Binding-site contacts:
Ligand atom C7 contacts residue VAL85 of chain 1.B at 4.1 Å (hydrophobic).
Ligand atom C3 contacts residue ASN82 of chain 1.B at 3.6 Å.
Ligand atom N2 contacts residue THR84 of chain 1.B at 4.1 Å.
Ligand atom C3 contacts residue GOL1 of chain 1.K at 3.9 Å.
Ligand atom C8 contacts residue PRO111 of chain 1.B at 3.4 Å (hydrophobic).
Ligand atom O7 contacts residue ASN82 of chain 1.B at 3.8 Å.
Ligand atom C1 contacts residue ASN82 of chain 1.B at 1.4 Å.
Ligand atom C6 contacts residue GOL1 of chain 1.K at 4.5 Å.
Ligand atom C1 contacts residue THR84 of chain 1.B at 4.5 Å.
Ligand atom C2 contacts residue THR84 of chain 1.B at 4.4 Å.
Ligand atom O5 contacts residue GOL1 of chain 1.K at 3.3 Å (h-bond).
Ligand atom O7 contacts residue THR84 of chain 1.B at 3.4 Å (h-bond).
Ligand atom C8 contacts residue VAL85 of chain 1.B at 3.6 Å (hydrophobic).
Ligand atom C7 contacts residue THR84 of chain 1.B at 3.6 Å.
Ligand atom O5 contacts residue ASN82 of chain 1.B at 2.3 Å (h-bond).
Ligand atom O6 contacts residue ASN82 of chain 1.B at 4.5 Å.
Ligand atom N2 contacts residue ASN82 of chain 1.B at 2.8 Å (h-bond).
Ligand atom O6 contacts residue LYS81 of chain 1.B at 4.5 Å.
Ligand atom C1 contacts residue GOL1 of chain 1.K at 3.1 Å.
Ligand atom N2 contacts residue GOL1 of chain 1.K at 4.3 Å.
Ligand atom C2 contacts residue GOL1 of chain 1.K at 4.3 Å.
Ligand atom C1 contacts residue VAL85 of chain 1.B at 4.3 Å (hydrophobic).
Ligand atom C5 contacts residue ASN82 of chain 1.B at 3.6 Å.
Ligand atom C2 contacts residue ASN82 of chain 1.B at 2.3 Å.
Ligand atom C5 contacts residue GOL1 of chain 1.K at 3.6 Å.
Ligand atom N2 contacts residue VAL85 of chain 1.B at 3.8 Å.
Ligand atom C7 contacts residue ASN82 of chain 1.B at 3.5 Å.
Ligand atom C8 contacts residue THR84 of chain 1.B at 3.8 Å.
Ligand atom C4 contacts residue ASN82 of chain 1.B at 4.1 Å.

Sequence of chain 1.B:
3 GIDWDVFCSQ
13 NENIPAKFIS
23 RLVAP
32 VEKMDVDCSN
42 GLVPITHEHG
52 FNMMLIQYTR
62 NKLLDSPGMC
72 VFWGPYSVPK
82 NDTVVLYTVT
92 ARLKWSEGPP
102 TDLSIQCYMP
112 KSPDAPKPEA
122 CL

The protein below binds the small molecule below.
Small molecule (SMILES): CC(=O)N[C@@H]1[C@@H](O)[C@H](O)[C@@H](CO)O[C@H]1O